This protein binds this small molecule.
Small molecule (SMILES): O=[N+]([O-])c1ccc(O[C@@H]2O[C@H](CO)[C@@H](O)[C@H](O)[C@H]2F)c([N+](=O)[O-])c1

Binding-site contacts:
Ligand atom O6 contacts residue ARG137 of chain 8.A at 3.9 Å.
Ligand atom O3 contacts residue LEU202 of chain 8.A at 4.3 Å.
Ligand atom O3 contacts residue VAL198 of chain 8.A at 4.1 Å.
Ligand atom C3 contacts residue ARG136 of chain 8.A at 4.0 Å.
Ligand atom C1 contacts residue GLN140 of chain 8.A at 4.4 Å.
Ligand atom O6 contacts residue GLN140 of chain 8.A at 2.7 Å (h-bond).
Ligand atom C6 contacts residue GLN140 of chain 8.A at 3.9 Å.
Ligand atom C6 contacts residue ARG136 of chain 8.A at 3.3 Å.
Ligand atom N2 contacts residue GLN140 of chain 8.A at 3.8 Å.
Ligand atom O1 contacts residue GLN140 of chain 8.A at 4.0 Å.
Ligand atom O5 contacts residue GLN140 of chain 8.A at 3.4 Å.
Ligand atom O4 contacts residue ARG136 of chain 8.A at 2.9 Å (salt-bridge).
Ligand atom C15 contacts residue GLN140 of chain 8.A at 3.4 Å.
Ligand atom O6 contacts residue ARG136 of chain 8.A at 4.2 Å.
Ligand atom C13 contacts residue GLN140 of chain 8.A at 3.8 Å.
Ligand atom O12 contacts residue VAL143 of chain 8.A at 3.7 Å.
Ligand atom C14 contacts residue GLN140 of chain 8.A at 3.6 Å.
Ligand atom O11 contacts residue VAL143 of chain 8.A at 3.6 Å.
Ligand atom O22 contacts residue GLN140 of chain 8.A at 4.2 Å.
Ligand atom F contacts residue LEU202 of chain 8.A at 3.3 Å.
Ligand atom N1 contacts residue GLN140 of chain 8.A at 4.3 Å.
Ligand atom O11 contacts residue LEU202 of chain 8.A at 3.6 Å.
Ligand atom O21 contacts residue GLN140 of chain 8.A at 4.2 Å.
Ligand atom O1 contacts residue LEU202 of chain 8.A at 4.2 Å.
Ligand atom C2 contacts residue LEU202 of chain 8.A at 3.6 Å (hydrophobic).
Ligand atom C12 contacts residue GLN140 of chain 8.A at 3.6 Å.
Ligand atom C16 contacts residue GLN140 of chain 8.A at 3.4 Å.
Ligand atom C2 contacts residue ILE139 of chain 8.A at 4.5 Å (hydrophobic).
Ligand atom O11 contacts residue GLN140 of chain 8.A at 4.1 Å.
Ligand atom O3 contacts residue ARG136 of chain 8.A at 2.9 Å (salt-bridge).
Ligand atom C11 contacts residue GLN140 of chain 8.A at 3.5 Å.
Ligand atom C5 contacts residue GLN140 of chain 8.A at 4.2 Å.
Ligand atom N1 contacts residue VAL143 of chain 8.A at 4.2 Å.
Ligand atom C5 contacts residue ARG136 of chain 8.A at 4.3 Å.
Ligand atom C4 contacts residue ARG136 of chain 8.A at 4.0 Å.
Ligand atom C6 contacts residue ARG137 of chain 8.A at 4.0 Å.

Sequence of chain 8.A:
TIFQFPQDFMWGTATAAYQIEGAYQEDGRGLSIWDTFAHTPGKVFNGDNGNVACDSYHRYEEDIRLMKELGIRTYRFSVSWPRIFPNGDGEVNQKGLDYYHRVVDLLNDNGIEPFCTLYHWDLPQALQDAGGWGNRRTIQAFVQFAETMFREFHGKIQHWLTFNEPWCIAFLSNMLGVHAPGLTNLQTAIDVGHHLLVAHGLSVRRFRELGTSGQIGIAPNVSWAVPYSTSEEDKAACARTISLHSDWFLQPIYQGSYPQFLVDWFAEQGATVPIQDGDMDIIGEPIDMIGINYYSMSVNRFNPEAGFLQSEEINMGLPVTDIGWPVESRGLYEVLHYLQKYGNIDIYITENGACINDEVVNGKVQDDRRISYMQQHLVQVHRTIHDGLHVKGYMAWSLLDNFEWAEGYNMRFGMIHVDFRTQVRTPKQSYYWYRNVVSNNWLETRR